Binding-site contacts:
Ligand atom O1 contacts residue IMP1 of chain 1.F at 3.6 Å.
Ligand atom C16 contacts residue IMP1 of chain 1.F at 3.3 Å.
Ligand atom C10 contacts residue ASN156 of chain 1.B at 3.6 Å.
Ligand atom O4 contacts residue GLU294 of chain 1.B at 4.1 Å.
Ligand atom O2 contacts residue GLY177 of chain 1.B at 3.2 Å (h-bond).
Ligand atom C8 contacts residue SER128 of chain 1.B at 4.0 Å.
Ligand atom C1 contacts residue THR186 of chain 1.B at 3.8 Å.
Ligand atom O4 contacts residue THR186 of chain 1.B at 3.2 Å (h-bond).
Ligand atom C17 contacts residue IMP1 of chain 1.F at 3.7 Å.
Ligand atom O6 contacts residue SER128 of chain 1.B at 3.1 Å.
Ligand atom C7 contacts residue SER128 of chain 1.B at 3.8 Å.
Ligand atom O2 contacts residue ILE178 of chain 1.B at 3.5 Å.
Ligand atom C6 contacts residue SER129 of chain 1.B at 3.5 Å.
Ligand atom C1 contacts residue GLY179 of chain 1.B at 3.8 Å.
Ligand atom C1 contacts residue IMP1 of chain 1.F at 3.6 Å.
Ligand atom C13 contacts residue IMP1 of chain 1.F at 3.9 Å.
Ligand atom C7 contacts residue IMP1 of chain 1.F at 3.4 Å.
Ligand atom O2 contacts residue GLY179 of chain 1.B at 3.2 Å (h-bond).
Ligand atom O4 contacts residue SER129 of chain 1.B at 4.0 Å.
Ligand atom C14 contacts residue IMP1 of chain 1.F at 3.6 Å.
Ligand atom C10 contacts residue GLY177 of chain 1.B at 3.0 Å.
Ligand atom C7 contacts residue ASN156 of chain 1.B at 3.8 Å.
Ligand atom O4 contacts residue IMP1 of chain 1.F at 2.9 Å.
Ligand atom C15 contacts residue IMP1 of chain 1.F at 3.2 Å.
Ligand atom C12 contacts residue IMP1 of chain 1.F at 3.8 Å.
Ligand atom C11 contacts residue SER129 of chain 1.B at 3.8 Å.
Ligand atom C15 contacts residue SER129 of chain 1.B at 3.6 Å.
Ligand atom C16 contacts residue SER129 of chain 1.B at 3.6 Å.
Ligand atom O5 contacts residue SER129 of chain 1.B at 2.7 Å (h-bond).
Ligand atom C9 contacts residue MET267 of chain 1.B at 3.6 Å (hydrophobic).
Ligand atom C12 contacts residue SER129 of chain 1.B at 4.0 Å.
Ligand atom C2 contacts residue GLY268 of chain 1.B at 4.0 Å.
Ligand atom O1 contacts residue THR186 of chain 1.B at 2.7 Å (h-bond).
Ligand atom O6 contacts residue SER129 of chain 1.B at 2.8 Å (h-bond).
Ligand atom C17 contacts residue GLY268 of chain 1.B at 3.7 Å.
Ligand atom C11 contacts residue IMP1 of chain 1.F at 3.9 Å.
Ligand atom C8 contacts residue SER129 of chain 1.B at 4.0 Å.
Ligand atom O1 contacts residue GLY179 of chain 1.B at 3.6 Å (h-bond).
Ligand atom C14 contacts residue SER129 of chain 1.B at 4.0 Å.
Ligand atom O1 contacts residue CYS184 of chain 1.B at 3.6 Å.

Sequence of chain 1.B:
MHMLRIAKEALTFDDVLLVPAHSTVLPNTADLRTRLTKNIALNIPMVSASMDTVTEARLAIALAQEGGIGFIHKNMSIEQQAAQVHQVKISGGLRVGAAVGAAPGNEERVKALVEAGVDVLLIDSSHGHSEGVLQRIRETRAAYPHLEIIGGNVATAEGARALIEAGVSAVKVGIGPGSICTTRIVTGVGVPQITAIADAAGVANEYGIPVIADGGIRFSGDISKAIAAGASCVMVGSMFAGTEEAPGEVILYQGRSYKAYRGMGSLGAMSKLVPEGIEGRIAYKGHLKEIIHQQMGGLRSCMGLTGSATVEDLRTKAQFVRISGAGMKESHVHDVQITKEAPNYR

The small molecule below binds the protein below.
Small molecule (SMILES): COc1c(C)c2c(c(O)c1C/C=C(\C)CCC(=O)O)C(=O)OC2